Binding-site contacts:
Ligand atom CAA contacts residue PHE701 of chain 1.D at 3.9 Å (hydrophobic).
Ligand atom CAQ contacts residue PHE848 of chain 1.D at 4.3 Å (hydrophobic).
Ligand atom OAH contacts residue SER851 of chain 1.D at 3.5 Å (h-bond).
Ligand atom CAL contacts residue SER851 of chain 1.D at 4.4 Å.
Ligand atom CAI contacts residue SER851 of chain 1.D at 4.1 Å.
Ligand atom OAH contacts residue ARG852 of chain 1.D at 4.4 Å.
Ligand atom CAP contacts residue VAL743 of chain 1.D at 4.1 Å (hydrophobic).
Ligand atom CAI contacts residue PHE739 of chain 1.D at 3.6 Å (hydrophobic).
Ligand atom OAF contacts residue Y011 of chain 1.O at 4.1 Å.
Ligand atom CAO contacts residue PHE701 of chain 1.D at 4.2 Å (hydrophobic).
Ligand atom CAX contacts residue SER851 of chain 1.D at 4.0 Å.
Ligand atom CAZ contacts residue PHE739 of chain 1.D at 4.0 Å (hydrophobic).
Ligand atom CAD contacts residue SER740 of chain 1.D at 3.4 Å.
Ligand atom CBB contacts residue Y011 of chain 1.O at 4.5 Å.
Ligand atom CAE contacts residue SER740 of chain 1.D at 4.0 Å.
Ligand atom CAT contacts residue Y011 of chain 1.O at 4.0 Å.
Ligand atom OAG contacts residue TRP683 of chain 1.D at 3.8 Å.
Ligand atom CAK contacts residue SER851 of chain 1.D at 4.5 Å.
Ligand atom CAD contacts residue PHE736 of chain 1.D at 3.9 Å (hydrophobic).
Ligand atom CAO contacts residue Y011 of chain 1.O at 3.6 Å.
Ligand atom CAC contacts residue ILE697 of chain 1.D at 3.8 Å (hydrophobic).
Ligand atom CAV contacts residue PHE739 of chain 1.D at 4.0 Å (hydrophobic).
Ligand atom CAN contacts residue Y011 of chain 1.O at 4.1 Å.
Ligand atom CAS contacts residue Y011 of chain 1.O at 4.4 Å.
Ligand atom OAW contacts residue PHE736 of chain 1.D at 4.1 Å.
Ligand atom CAC contacts residue PHE701 of chain 1.D at 4.2 Å (hydrophobic).
Ligand atom CAQ contacts residue VAL743 of chain 1.D at 3.3 Å (hydrophobic).
Ligand atom CAB contacts residue Y011 of chain 1.O at 4.4 Å.
Ligand atom CAU contacts residue ILE697 of chain 1.D at 4.4 Å (hydrophobic).
Ligand atom CAV contacts residue PHE736 of chain 1.D at 4.4 Å (hydrophobic).
Ligand atom CAC contacts residue Y011 of chain 1.O at 4.0 Å.
Ligand atom CAL contacts residue LEU854 of chain 1.D at 4.3 Å (hydrophobic).
Ligand atom CBB contacts residue VAL744 of chain 1.D at 4.3 Å (hydrophobic).
Ligand atom CAR contacts residue Y011 of chain 1.O at 3.9 Å.
Ligand atom CAR contacts residue PHE736 of chain 1.D at 4.3 Å (hydrophobic).
Ligand atom CAU contacts residue Y011 of chain 1.O at 4.3 Å.
Ligand atom CAP contacts residue ILE747 of chain 1.D at 4.5 Å (hydrophobic).
Ligand atom CAA contacts residue Y011 of chain 1.O at 4.3 Å.
Ligand atom CAM contacts residue SER851 of chain 1.D at 4.0 Å.
Ligand atom CAM contacts residue LEU854 of chain 1.D at 3.7 Å (hydrophobic).

The protein below binds the small molecule below.
Small molecule (SMILES): CC(C)CCC[C@@H](C)[C@H]1CC[C@H]2[C@@H]3CC=C4C[C@@H](OC(=O)CCC(=O)O)CC[C@]4(C)[C@H]3CC[C@]12C

Sequence of chain 1.D:
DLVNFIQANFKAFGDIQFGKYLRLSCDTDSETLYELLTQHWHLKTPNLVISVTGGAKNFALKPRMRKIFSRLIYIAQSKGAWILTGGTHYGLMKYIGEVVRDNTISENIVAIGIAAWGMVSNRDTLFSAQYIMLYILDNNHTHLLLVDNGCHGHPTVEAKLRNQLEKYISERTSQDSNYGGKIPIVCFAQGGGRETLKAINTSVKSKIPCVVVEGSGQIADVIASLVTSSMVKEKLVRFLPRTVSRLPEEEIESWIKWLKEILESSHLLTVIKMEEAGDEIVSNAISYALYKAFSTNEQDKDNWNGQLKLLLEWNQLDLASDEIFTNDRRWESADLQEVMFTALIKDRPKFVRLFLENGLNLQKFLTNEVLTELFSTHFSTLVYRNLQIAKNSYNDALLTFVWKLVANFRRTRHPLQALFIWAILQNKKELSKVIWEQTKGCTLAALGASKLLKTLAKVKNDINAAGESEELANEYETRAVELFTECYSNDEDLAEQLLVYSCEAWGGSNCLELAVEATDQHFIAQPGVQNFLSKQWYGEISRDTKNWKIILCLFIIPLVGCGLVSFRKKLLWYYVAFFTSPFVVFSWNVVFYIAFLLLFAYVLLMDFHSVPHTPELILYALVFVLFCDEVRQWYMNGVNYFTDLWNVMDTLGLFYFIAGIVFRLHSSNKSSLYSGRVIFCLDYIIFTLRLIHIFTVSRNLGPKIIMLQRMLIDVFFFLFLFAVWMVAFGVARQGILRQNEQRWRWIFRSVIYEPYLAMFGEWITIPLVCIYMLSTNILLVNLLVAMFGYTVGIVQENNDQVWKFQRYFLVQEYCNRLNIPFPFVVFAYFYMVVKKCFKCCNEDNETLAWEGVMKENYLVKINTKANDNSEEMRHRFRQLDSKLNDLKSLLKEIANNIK